Sequence of chain 1.A:
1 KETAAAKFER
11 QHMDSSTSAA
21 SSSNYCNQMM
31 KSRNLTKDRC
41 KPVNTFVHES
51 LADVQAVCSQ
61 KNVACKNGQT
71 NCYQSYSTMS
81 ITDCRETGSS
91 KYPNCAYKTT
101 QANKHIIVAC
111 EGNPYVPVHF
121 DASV

The protein below binds the small molecule below.
Small molecule (SMILES): Cc1cn(Cc2cn([C@@H]3O[C@@H](CO)[C@H](O)[C@H]3O)nn2)c(=O)[nH]c1=O

Binding-site contacts:
Ligand atom C4 contacts residue THR45 of chain 1.A at 3.6 Å.
Ligand atom O2' contacts residue HIS119 of chain 1.A at 2.8 Å (h-bond).
Ligand atom C4' contacts residue GLN11 of chain 1.A at 3.7 Å.
Ligand atom C5' contacts residue HIS119 of chain 1.A at 3.4 Å.
Ligand atom O4 contacts residue THR45 of chain 1.A at 3.6 Å.
Ligand atom N3 contacts residue THR45 of chain 1.A at 2.9 Å (h-bond).
Ligand atom N7 contacts residue HIS12 of chain 1.A at 3.7 Å.
Ligand atom C9 contacts residue PHE120 of chain 1.A at 3.5 Å (hydrophobic).
Ligand atom C5 contacts residue ASP121 of chain 1.A at 3.9 Å.
Ligand atom O2 contacts residue ASN44 of chain 1.A at 3.4 Å.
Ligand atom O4 contacts residue PHE120 of chain 1.A at 3.7 Å.
Ligand atom C5' contacts residue LYS7 of chain 1.A at 3.8 Å.
Ligand atom N5 contacts residue LYS41 of chain 1.A at 2.7 Å (salt-bridge).
Ligand atom C8 contacts residue LYS41 of chain 1.A at 3.7 Å.
Ligand atom N5 contacts residue ASN44 of chain 1.A at 3.6 Å.
Ligand atom N5 contacts residue HIS12 of chain 1.A at 2.8 Å (h-bond).
Ligand atom O3' contacts residue LYS41 of chain 1.A at 3.9 Å.
Ligand atom C1' contacts residue HIS119 of chain 1.A at 3.2 Å.
Ligand atom O4 contacts residue ALA122 of chain 1.A at 4.0 Å.
Ligand atom C4' contacts residue HIS119 of chain 1.A at 3.7 Å.
Ligand atom C2 contacts residue PHE120 of chain 1.A at 3.7 Å (hydrophobic).
Ligand atom C8 contacts residue PHE120 of chain 1.A at 3.9 Å (hydrophobic).
Ligand atom C7 contacts residue VAL43 of chain 1.A at 3.6 Å (hydrophobic).
Ligand atom O5' contacts residue HIS119 of chain 1.A at 3.8 Å.
Ligand atom C2' contacts residue HIS119 of chain 1.A at 3.5 Å.
Ligand atom C2 contacts residue ASN44 of chain 1.A at 4.0 Å.
Ligand atom N6 contacts residue HIS12 of chain 1.A at 2.7 Å (h-bond).
Ligand atom C4 contacts residue PHE120 of chain 1.A at 3.8 Å (hydrophobic).
Ligand atom C2 contacts residue THR45 of chain 1.A at 3.7 Å.
Ligand atom N6 contacts residue LYS41 of chain 1.A at 3.1 Å (salt-bridge).
Ligand atom O2 contacts residue THR45 of chain 1.A at 2.9 Å (h-bond).
Ligand atom C8 contacts residue HIS12 of chain 1.A at 3.8 Å.
Ligand atom O2 contacts residue HIS12 of chain 1.A at 3.1 Å.
Ligand atom N6 contacts residue GLN11 of chain 1.A at 3.5 Å (h-bond).
Ligand atom N3 contacts residue PHE120 of chain 1.A at 3.2 Å.
Ligand atom O4' contacts residue HIS119 of chain 1.A at 2.9 Å (h-bond).
Ligand atom C5A contacts residue ASP121 of chain 1.A at 3.6 Å.
Ligand atom O2 contacts residue PHE120 of chain 1.A at 3.8 Å.
Ligand atom O4' contacts residue GLN11 of chain 1.A at 3.6 Å (h-bond).
Ligand atom N1 contacts residue PHE120 of chain 1.A at 3.9 Å.